Binding-site contacts:
Ligand atom O25 contacts residue TRP88 of chain 1.B at 3.6 Å.
Ligand atom C70 contacts residue TRP88 of chain 1.B at 3.6 Å (hydrophobic).
Ligand atom C70 contacts residue GLN56 of chain 1.B at 4.2 Å.
Ligand atom C71 contacts residue GLU51 of chain 1.B at 3.4 Å.
Ligand atom C71 contacts residue TRP88 of chain 1.B at 3.6 Å (hydrophobic).
Ligand atom O26 contacts residue ALA32 of chain 1.C at 3.9 Å.
Ligand atom O30 contacts residue ASN90 of chain 1.B at 2.7 Å (h-bond).
Ligand atom O30 contacts residue GLU51 of chain 1.B at 4.2 Å.
Ligand atom O26 contacts residue GLN61 of chain 1.B at 3.5 Å (h-bond).
Ligand atom O29 contacts residue LYS91 of chain 1.B at 2.9 Å (salt-bridge).
Ligand atom O32 contacts residue TRP88 of chain 1.B at 3.9 Å.
Ligand atom O29 contacts residue GLN56 of chain 1.B at 3.3 Å.
Ligand atom O26 contacts residue GLY33 of chain 1.C at 2.9 Å (h-bond).
Ligand atom N14 contacts residue GLY33 of chain 1.C at 3.6 Å.
Ligand atom O27 contacts residue GLY33 of chain 1.C at 3.3 Å.
Ligand atom O30 contacts residue LYS91 of chain 1.B at 2.9 Å (salt-bridge).
Ligand atom C72 contacts residue LYS91 of chain 1.B at 3.7 Å.
Ligand atom O32 contacts residue GLN61 of chain 1.B at 3.0 Å (h-bond).
Ligand atom C75 contacts residue GLU51 of chain 1.B at 4.3 Å.
Ligand atom O27 contacts residue TYR12 of chain 1.B at 3.6 Å.
Ligand atom O30 contacts residue TRP88 of chain 1.B at 3.8 Å.
Ligand atom C75 contacts residue TRP88 of chain 1.B at 3.7 Å (hydrophobic).
Ligand atom C73 contacts residue LYS91 of chain 1.B at 4.0 Å.
Ligand atom C75 contacts residue GLN56 of chain 1.B at 4.0 Å.
Ligand atom C67 contacts residue TRP88 of chain 1.B at 3.9 Å (hydrophobic).
Ligand atom O26 contacts residue TRP88 of chain 1.B at 3.5 Å.
Ligand atom C66 contacts residue TRP88 of chain 1.B at 4.1 Å (hydrophobic).
Ligand atom O31 contacts residue ASN90 of chain 1.B at 2.9 Å (h-bond).
Ligand atom C71 contacts residue LYS91 of chain 1.B at 3.9 Å.
Ligand atom C75 contacts residue GLN61 of chain 1.B at 4.0 Å.
Ligand atom O32 contacts residue GLN56 of chain 1.B at 3.7 Å.
Ligand atom O29 contacts residue GLU51 of chain 1.B at 2.8 Å (salt-bridge).
Ligand atom C72 contacts residue ASN90 of chain 1.B at 3.7 Å.
Ligand atom N14 contacts residue TYR12 of chain 1.B at 3.7 Å.
Ligand atom C73 contacts residue ASN90 of chain 1.B at 4.0 Å.
Ligand atom C75 contacts residue HIS57 of chain 1.B at 3.8 Å.
Ligand atom O32 contacts residue HIS57 of chain 1.B at 3.8 Å.
Ligand atom O28 contacts residue GLN56 of chain 1.B at 3.8 Å.
Ligand atom C72 contacts residue TRP88 of chain 1.B at 3.6 Å (hydrophobic).
Ligand atom O26 contacts residue TYR12 of chain 1.B at 3.7 Å.

Sequence of chain 1.B:
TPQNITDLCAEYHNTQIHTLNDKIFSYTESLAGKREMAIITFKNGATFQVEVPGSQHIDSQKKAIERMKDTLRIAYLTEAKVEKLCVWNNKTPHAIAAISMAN

Sequence of chain 1.C:
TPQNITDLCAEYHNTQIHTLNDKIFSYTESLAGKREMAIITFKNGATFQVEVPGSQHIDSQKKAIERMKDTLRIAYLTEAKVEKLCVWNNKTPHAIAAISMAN

A protein and the small-molecule ligand that binds it are described below.
Small molecule (SMILES): NC(COC(=O)NCCCOCCOCCOCCCNc1c(NCCCN2CCN(CCCNC(=O)c3cc(O[C@H]4O[C@H](CO)[C@H](O)[C@H](O)[C@H]4O)cc([N+](=O)[O-])c3)CC2)c(=O)c1=O)COC(=O)NCCCOCCOCCOCCCNc1c(NCCCN2CCN(CCCNC(=O)c3cc(O[C@H]4O[C@@H](CO)[C@@H](O)[C@@H](O)[C@H]4O)cc([N+](=O)[O-])c3)CC2)c(=O)c1=O